Sequence of chain 1.C:
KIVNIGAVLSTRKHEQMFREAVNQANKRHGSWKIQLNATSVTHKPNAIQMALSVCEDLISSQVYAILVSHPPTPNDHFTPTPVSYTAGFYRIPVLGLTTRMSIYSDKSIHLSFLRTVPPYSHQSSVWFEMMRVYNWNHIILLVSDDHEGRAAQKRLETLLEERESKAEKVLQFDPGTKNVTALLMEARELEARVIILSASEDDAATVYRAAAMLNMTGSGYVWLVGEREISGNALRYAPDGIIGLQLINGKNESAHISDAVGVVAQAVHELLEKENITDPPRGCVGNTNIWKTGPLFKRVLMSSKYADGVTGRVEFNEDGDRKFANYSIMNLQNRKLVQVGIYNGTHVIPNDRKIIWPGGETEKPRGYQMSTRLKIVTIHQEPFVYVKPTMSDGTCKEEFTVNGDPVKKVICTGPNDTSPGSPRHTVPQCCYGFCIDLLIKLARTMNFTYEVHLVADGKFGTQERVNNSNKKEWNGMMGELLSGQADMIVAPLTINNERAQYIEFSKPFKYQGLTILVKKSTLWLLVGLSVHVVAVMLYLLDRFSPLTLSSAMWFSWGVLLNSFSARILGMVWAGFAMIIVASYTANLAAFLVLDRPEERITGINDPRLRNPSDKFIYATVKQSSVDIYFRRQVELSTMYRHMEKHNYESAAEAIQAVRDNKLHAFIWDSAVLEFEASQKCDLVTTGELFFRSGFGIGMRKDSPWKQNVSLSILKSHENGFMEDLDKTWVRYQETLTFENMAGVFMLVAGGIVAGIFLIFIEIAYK

A small-molecule ligand and the protein it binds are described below.
Small molecule (SMILES): CC(=O)N[C@@H]1[C@@H](O)[C@H](O)[C@@H](CO)O[C@H]1O

Binding-site contacts:
Ligand atom O3 contacts residue GLY336 of chain 1.C at 3.3 Å.
Ligand atom O7 contacts residue ASN350 of chain 1.C at 3.2 Å (h-bond).
Ligand atom C3 contacts residue GLY336 of chain 1.C at 4.1 Å.
Ligand atom C8 contacts residue PHE348 of chain 1.C at 4.4 Å (hydrophobic).
Ligand atom C8 contacts residue ASN368 of chain 1.C at 4.0 Å.
Ligand atom C2 contacts residue ASN350 of chain 1.C at 2.5 Å.
Ligand atom O5 contacts residue ASN350 of chain 1.C at 2.4 Å (h-bond).
Ligand atom C7 contacts residue ASN350 of chain 1.C at 3.2 Å.
Ligand atom C4 contacts residue ASN350 of chain 1.C at 4.2 Å.
Ligand atom N2 contacts residue ASN350 of chain 1.C at 3.5 Å (h-bond).
Ligand atom O3 contacts residue VAL334 of chain 1.C at 4.3 Å.
Ligand atom C5 contacts residue ASN350 of chain 1.C at 3.7 Å.
Ligand atom C8 contacts residue ASN350 of chain 1.C at 3.4 Å.
Ligand atom C2 contacts residue GLY336 of chain 1.C at 4.4 Å.
Ligand atom O3 contacts residue ASN350 of chain 1.C at 3.5 Å (h-bond).
Ligand atom O3 contacts residue THR335 of chain 1.C at 3.6 Å (h-bond).
Ligand atom C1 contacts residue ASN350 of chain 1.C at 1.4 Å.
Ligand atom O7 contacts residue ASN368 of chain 1.C at 4.4 Å.
Ligand atom C3 contacts residue ASN350 of chain 1.C at 3.5 Å.